Binding-site contacts:
Ligand atom O contacts residue LEU275 of chain 1.A at 3.7 Å.
Ligand atom O contacts residue ASP253 of chain 1.A at 2.8 Å (salt-bridge).
Ligand atom CD2 contacts residue TRP243 of chain 1.A at 3.6 Å (hydrophobic).
Ligand atom CB contacts residue LEU275 of chain 1.A at 3.6 Å (hydrophobic).
Ligand atom CD1 contacts residue LEU282 of chain 1.A at 3.6 Å (hydrophobic).
Ligand atom CA contacts residue ASP253 of chain 1.A at 3.4 Å.
Ligand atom CZ3 contacts residue PHE251 of chain 1.A at 3.6 Å (hydrophobic).
Ligand atom N contacts residue ARG247 of chain 1.A at 3.1 Å (salt-bridge).
Ligand atom CH2 contacts residue LYS279 of chain 1.A at 3.8 Å.
Ligand atom CB contacts residue ILE249 of chain 1.A at 3.7 Å (hydrophobic).
Ligand atom O contacts residue SER250 of chain 1.A at 3.8 Å.
Ligand atom O contacts residue ASP253 of chain 1.A at 3.4 Å.
Ligand atom CD2 contacts residue LYS279 of chain 1.A at 3.6 Å.
Ligand atom C contacts residue PHE251 of chain 1.A at 3.7 Å (hydrophobic).
Ligand atom CA contacts residue ILE249 of chain 1.A at 3.7 Å (hydrophobic).
Ligand atom CG contacts residue HIS289 of chain 1.A at 3.7 Å.
Ligand atom CH2 contacts residue TRP243 of chain 1.A at 3.7 Å (hydrophobic).
Ligand atom CH2 contacts residue PHE251 of chain 1.A at 3.8 Å (hydrophobic).
Ligand atom N contacts residue PHE251 of chain 1.A at 3.0 Å (h-bond).
Ligand atom O contacts residue PHE251 of chain 1.A at 2.8 Å (h-bond).
Ligand atom O contacts residue ASN248 of chain 1.A at 3.0 Å.
Ligand atom CH2 contacts residue CYS285 of chain 1.A at 3.8 Å (hydrophobic).
Ligand atom CG contacts residue LYS279 of chain 1.A at 3.6 Å.
Ligand atom O contacts residue ILE249 of chain 1.A at 2.9 Å (h-bond).
Ligand atom CZ2 contacts residue HIS289 of chain 1.A at 3.8 Å.
Ligand atom CE3 contacts residue LEU275 of chain 1.A at 3.8 Å (hydrophobic).
Ligand atom CA contacts residue ARG247 of chain 1.A at 3.8 Å.
Ligand atom CD1 contacts residue LYS279 of chain 1.A at 3.7 Å.
Ligand atom CH2 contacts residue LEU282 of chain 1.A at 3.8 Å (hydrophobic).
Ligand atom C contacts residue ASP253 of chain 1.A at 3.7 Å.
Ligand atom CZ3 contacts residue CYS285 of chain 1.A at 3.7 Å (hydrophobic).
Ligand atom N contacts residue ILE249 of chain 1.A at 2.9 Å (h-bond).
Ligand atom CE3 contacts residue ASP253 of chain 1.A at 3.7 Å.
Ligand atom O contacts residue ASN252 of chain 1.A at 3.4 Å.
Ligand atom CB contacts residue ASN252 of chain 1.A at 3.7 Å.
Ligand atom N contacts residue ASP253 of chain 1.A at 3.0 Å (salt-bridge).
Ligand atom CA contacts residue PHE251 of chain 1.A at 3.4 Å (hydrophobic).
Ligand atom CZ3 contacts residue LYS279 of chain 1.A at 3.7 Å.
Ligand atom CD contacts residue HIS289 of chain 1.A at 3.6 Å.
Ligand atom CZ2 contacts residue LEU282 of chain 1.A at 3.6 Å (hydrophobic).

A protein and the small-molecule ligand that binds it are described below.
Small molecule (SMILES): CC[C@H](C)[C@H](NC(=O)[C@H](Cc1ccc(O)cc1)NC(=O)[C@H](CCC(=O)O)NC(=O)[C@H](CC1=c2ccccc2=NC1)NC(=O)[C@H](CO)NC(=O)[C@H](CO)NC(=O)CNC(=O)CN)C(=O)N[C@@H](CC1=c2ccccc2=NC1)C(=O)N[C@H](C(=O)N[C@@H](CC(C)C)C(=O)N1CCC[C@H]1C(=O)N[C@@H](CO)C(=O)NCC(=O)O)[C@@H](C)O

Sequence of chain 1.A:
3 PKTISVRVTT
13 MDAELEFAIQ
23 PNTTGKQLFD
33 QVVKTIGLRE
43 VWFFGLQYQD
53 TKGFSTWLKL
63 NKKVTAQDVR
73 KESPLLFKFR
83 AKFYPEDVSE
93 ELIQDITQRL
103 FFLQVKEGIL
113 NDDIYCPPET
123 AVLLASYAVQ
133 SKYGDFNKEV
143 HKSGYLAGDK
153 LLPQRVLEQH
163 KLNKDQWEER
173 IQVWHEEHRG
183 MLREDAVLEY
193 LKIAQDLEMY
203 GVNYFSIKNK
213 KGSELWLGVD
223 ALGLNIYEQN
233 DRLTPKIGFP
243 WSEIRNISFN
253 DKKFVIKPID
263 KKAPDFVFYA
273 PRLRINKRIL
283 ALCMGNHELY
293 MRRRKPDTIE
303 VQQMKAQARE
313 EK